Binding-site contacts:
Ligand atom C2 contacts residue ASP494 of chain 1.A at 4.3 Å.
Ligand atom O2 contacts residue ASP485 of chain 1.A at 4.4 Å.
Ligand atom O5 contacts residue ASP494 of chain 1.A at 3.6 Å (salt-bridge).
Ligand atom C5 contacts residue LYS493 of chain 1.A at 3.6 Å.
Ligand atom O5 contacts residue LYS493 of chain 1.A at 3.2 Å (salt-bridge).
Ligand atom C1 contacts residue ASP485 of chain 1.A at 3.3 Å.
Ligand atom O6 contacts residue LYS493 of chain 1.A at 3.3 Å (salt-bridge).
Ligand atom C2 contacts residue ASP485 of chain 1.A at 4.4 Å.
Ligand atom C2 contacts residue ASP485 of chain 1.A at 3.9 Å.
Ligand atom C5 contacts residue ASP494 of chain 1.A at 3.6 Å.
Ligand atom C6 contacts residue ARG488 of chain 1.A at 4.3 Å.
Ligand atom C1 contacts residue ASP494 of chain 1.A at 4.0 Å.
Ligand atom O2 contacts residue ASP485 of chain 1.A at 4.3 Å.
Ligand atom O1 contacts residue LYS493 of chain 1.A at 4.0 Å.
Ligand atom O1 contacts residue ASP494 of chain 1.A at 2.9 Å (salt-bridge).
Ligand atom C2 contacts residue LYS493 of chain 1.A at 4.4 Å.
Ligand atom O6 contacts residue LEU487 of chain 1.A at 3.8 Å.
Ligand atom O6 contacts residue ASP494 of chain 1.A at 4.3 Å.
Ligand atom O5 contacts residue ASP485 of chain 1.A at 3.3 Å (salt-bridge).
Ligand atom O5 contacts residue GLY486 of chain 1.A at 4.0 Å.
Ligand atom C1 contacts residue LYS493 of chain 1.A at 4.2 Å.
Ligand atom C1 contacts residue LEU497 of chain 1.A at 3.5 Å (hydrophobic).
Ligand atom O5 contacts residue ASP485 of chain 1.A at 3.6 Å (salt-bridge).
Ligand atom O2 contacts residue LEU497 of chain 1.A at 4.2 Å.
Ligand atom O6 contacts residue GLY486 of chain 1.A at 3.5 Å (h-bond).
Ligand atom C6 contacts residue LYS493 of chain 1.A at 3.9 Å.
Ligand atom O6 contacts residue ARG488 of chain 1.A at 3.7 Å.
Ligand atom C6 contacts residue GLY486 of chain 1.A at 4.2 Å.
Ligand atom O1 contacts residue LEU497 of chain 1.A at 3.9 Å.

Sequence of chain 1.A:
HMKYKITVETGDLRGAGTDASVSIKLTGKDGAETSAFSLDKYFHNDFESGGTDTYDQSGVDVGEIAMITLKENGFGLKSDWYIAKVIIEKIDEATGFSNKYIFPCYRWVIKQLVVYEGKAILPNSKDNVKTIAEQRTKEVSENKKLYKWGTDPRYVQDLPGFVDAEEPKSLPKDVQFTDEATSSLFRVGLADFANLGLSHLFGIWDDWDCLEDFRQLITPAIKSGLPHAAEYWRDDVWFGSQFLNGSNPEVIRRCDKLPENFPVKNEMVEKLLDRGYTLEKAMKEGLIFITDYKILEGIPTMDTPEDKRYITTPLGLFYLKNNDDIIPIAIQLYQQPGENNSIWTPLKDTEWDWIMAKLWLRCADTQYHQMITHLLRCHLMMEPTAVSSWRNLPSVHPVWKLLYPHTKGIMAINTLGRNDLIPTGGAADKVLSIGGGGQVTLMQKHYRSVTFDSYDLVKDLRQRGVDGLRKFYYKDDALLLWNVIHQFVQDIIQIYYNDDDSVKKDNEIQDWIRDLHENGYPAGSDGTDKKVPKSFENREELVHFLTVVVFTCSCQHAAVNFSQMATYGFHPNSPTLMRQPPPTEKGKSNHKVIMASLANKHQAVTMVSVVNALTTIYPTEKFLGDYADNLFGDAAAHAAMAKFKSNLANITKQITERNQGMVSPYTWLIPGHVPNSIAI

A protein and the small-molecule ligand that binds it are described below.
Small molecule (SMILES): OC[C@H]1O[C@@](CO)(O[C@H]2O[C@H](CO)[C@@H](O)[C@H](O)[C@H]2O)[C@@H](O)[C@@H]1O